Binding-site contacts:
Ligand atom CZ contacts residue TRP107 of chain 2.A at 3.4 Å (hydrophobic).
Ligand atom O1A contacts residue TYR333 of chain 2.A at 3.3 Å (h-bond).
Ligand atom O9 contacts residue ALA175 of chain 2.A at 3.2 Å.
Ligand atom C3 contacts residue ASP79 of chain 2.A at 3.5 Å.
Ligand atom O9 contacts residue ARG153 of chain 2.A at 3.4 Å (salt-bridge).
Ligand atom C1 contacts residue TYR333 of chain 2.A at 3.2 Å (hydrophobic).
Ligand atom NH2 contacts residue TRP107 of chain 2.A at 2.7 Å (h-bond).
Ligand atom O1B contacts residue ARG46 of chain 2.A at 2.8 Å (salt-bridge).
Ligand atom O1A contacts residue ARG221 of chain 2.A at 3.4 Å (salt-bridge).
Ligand atom C4 contacts residue ASP79 of chain 2.A at 3.8 Å.
Ligand atom C4 contacts residue TYR333 of chain 2.A at 3.7 Å (hydrophobic).
Ligand atom O8 contacts residue GLU205 of chain 2.A at 2.3 Å (salt-bridge).
Ligand atom O6 contacts residue TYR333 of chain 2.A at 3.2 Å (h-bond).
Ligand atom C6 contacts residue TYR333 of chain 2.A at 3.6 Å (hydrophobic).
Ligand atom O8 contacts residue ARG221 of chain 2.A at 3.6 Å.
Ligand atom C2 contacts residue TYR333 of chain 2.A at 2.8 Å (hydrophobic).
Ligand atom NH1 contacts residue TRP107 of chain 2.A at 3.2 Å (h-bond).
Ligand atom O9 contacts residue GLU205 of chain 2.A at 2.7 Å (salt-bridge).
Ligand atom O10 contacts residue ARG80 of chain 2.A at 2.9 Å (salt-bridge).
Ligand atom C11 contacts residue ARG153 of chain 2.A at 3.8 Å.
Ligand atom NE contacts residue ASP79 of chain 2.A at 3.2 Å (salt-bridge).
Ligand atom O10 contacts residue ASP79 of chain 2.A at 3.6 Å.
Ligand atom C1 contacts residue ARG299 of chain 2.A at 3.4 Å.
Ligand atom O8 contacts residue GLU206 of chain 2.A at 3.7 Å.
Ligand atom C6 contacts residue GLU206 of chain 2.A at 3.5 Å.
Ligand atom O1B contacts residue ARG299 of chain 2.A at 2.8 Å (salt-bridge).
Ligand atom NE contacts residue GLU47 of chain 2.A at 3.4 Å (salt-bridge).
Ligand atom C8 contacts residue GLU205 of chain 2.A at 3.4 Å.
Ligand atom C3 contacts residue TYR333 of chain 2.A at 3.1 Å (hydrophobic).
Ligand atom CZ contacts residue GLU47 of chain 2.A at 3.7 Å.
Ligand atom O1A contacts residue ARG299 of chain 2.A at 2.5 Å (salt-bridge).
Ligand atom C3 contacts residue GLU47 of chain 2.A at 3.3 Å.
Ligand atom NH2 contacts residue GLU47 of chain 2.A at 3.8 Å.
Ligand atom NH1 contacts residue GLU156 of chain 2.A at 2.9 Å (salt-bridge).
Ligand atom C9 contacts residue GLU205 of chain 2.A at 3.5 Å.
Ligand atom C11 contacts residue ILE151 of chain 2.A at 3.6 Å (hydrophobic).
Ligand atom NH2 contacts residue ARG84 of chain 2.A at 3.3 Å (salt-bridge).
Ligand atom NH2 contacts residue ASP79 of chain 2.A at 2.9 Å (salt-bridge).
Ligand atom C4 contacts residue GLU47 of chain 2.A at 3.8 Å.
Ligand atom C9 contacts residue ALA175 of chain 2.A at 3.6 Å (hydrophobic).

Sequence of chain 2.A:
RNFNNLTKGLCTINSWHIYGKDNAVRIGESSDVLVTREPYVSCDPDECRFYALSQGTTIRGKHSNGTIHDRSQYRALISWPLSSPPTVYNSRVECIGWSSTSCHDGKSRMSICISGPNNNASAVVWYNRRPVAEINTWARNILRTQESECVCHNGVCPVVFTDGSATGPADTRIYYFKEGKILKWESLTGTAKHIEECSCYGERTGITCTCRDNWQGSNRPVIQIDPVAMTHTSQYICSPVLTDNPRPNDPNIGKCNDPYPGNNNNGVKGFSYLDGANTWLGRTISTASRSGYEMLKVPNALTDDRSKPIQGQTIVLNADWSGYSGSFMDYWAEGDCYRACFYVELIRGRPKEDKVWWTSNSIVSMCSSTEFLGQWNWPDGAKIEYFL

This protein binds this small molecule.
Small molecule (SMILES): [H]/N=C(\N)N[C@H]1C=C(C(=O)O)O[C@@H]([C@H](O)[C@H](O)CO)[C@@H]1NC(C)=O